Binding-site contacts:
Ligand atom O contacts residue GLN123 of chain 1.B at 3.5 Å.
Ligand atom CB contacts residue ASN127 of chain 1.B at 3.6 Å.
Ligand atom CB contacts residue ASP31 of chain 1.B at 3.4 Å.
Ligand atom OD1 contacts residue ASN127 of chain 1.B at 3.5 Å.
Ligand atom CZ contacts residue ASN38 of chain 1.B at 3.4 Å.
Ligand atom CD2 contacts residue GLY126 of chain 1.B at 3.5 Å.
Ligand atom CG contacts residue ASN127 of chain 1.B at 3.5 Å.
Ligand atom OD2 contacts residue ILE128 of chain 1.B at 3.2 Å (h-bond).
Ligand atom O contacts residue SER124 of chain 1.B at 3.0 Å (h-bond).
Ligand atom NH2 contacts residue ASP28 of chain 1.B at 2.8 Å (salt-bridge).
Ligand atom CB contacts residue GLY126 of chain 1.B at 3.4 Å.
Ligand atom CZ contacts residue ASP31 of chain 1.B at 3.4 Å.
Ligand atom OG contacts residue GLY126 of chain 1.B at 3.1 Å (h-bond).
Ligand atom CZ contacts residue ASP28 of chain 1.B at 3.6 Å.
Ligand atom C contacts residue GLY126 of chain 1.B at 3.5 Å.
Ligand atom CA contacts residue GLY126 of chain 1.B at 3.4 Å.
Ligand atom CE1 contacts residue ASN38 of chain 1.B at 3.5 Å.
Ligand atom CG contacts residue ILE128 of chain 1.B at 3.5 Å (hydrophobic).
Ligand atom N contacts residue GLY126 of chain 1.B at 2.7 Å (h-bond).
Ligand atom NH2 contacts residue ASP31 of chain 1.B at 3.1 Å (salt-bridge).
Ligand atom OD2 contacts residue ASN127 of chain 1.B at 3.4 Å.
Ligand atom CG contacts residue ILE128 of chain 1.B at 3.3 Å (hydrophobic).
Ligand atom CG contacts residue THR109 of chain 1.B at 3.6 Å.
Ligand atom CB contacts residue PHE122 of chain 1.B at 3.3 Å (hydrophobic).
Ligand atom OD1 contacts residue ILE128 of chain 1.B at 2.8 Å (h-bond).
Ligand atom OG contacts residue ASP31 of chain 1.B at 2.6 Å (salt-bridge).
Ligand atom CB contacts residue ASN127 of chain 1.B at 3.6 Å.
Ligand atom CD2 contacts residue ARG121 of chain 1.B at 3.3 Å.
Ligand atom NE contacts residue ASP31 of chain 1.B at 2.8 Å (salt-bridge).
Ligand atom O contacts residue PHE122 of chain 1.B at 3.3 Å.
Ligand atom NH1 contacts residue ASP28 of chain 1.B at 3.5 Å (salt-bridge).
Ligand atom CZ contacts residue PHE122 of chain 1.B at 3.6 Å (hydrophobic).
Ligand atom OD2 contacts residue THR129 of chain 1.B at 3.0 Å (h-bond).
Ligand atom OG contacts residue TYR86 of chain 1.B at 3.1 Å.
Ligand atom CB contacts residue GLY126 of chain 1.B at 3.5 Å.
Ligand atom C contacts residue GLN123 of chain 1.B at 3.6 Å.
Ligand atom O contacts residue LEU125 of chain 1.B at 2.9 Å (h-bond).
Ligand atom O contacts residue GLN123 of chain 1.B at 2.9 Å (h-bond).
Ligand atom CB contacts residue ASP31 of chain 1.B at 3.6 Å.
Ligand atom OG contacts residue GLN123 of chain 1.B at 3.0 Å (h-bond).

Sequence of chain 1.B:
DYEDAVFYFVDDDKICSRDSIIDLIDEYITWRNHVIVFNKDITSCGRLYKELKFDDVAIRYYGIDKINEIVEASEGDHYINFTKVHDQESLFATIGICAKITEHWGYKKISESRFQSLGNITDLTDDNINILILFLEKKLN

A protein and the small-molecule ligand that binds it are described below.
Small molecule (SMILES): NC(N)=NCCC[C@@H](C=O)NC(=O)[C@H](CC(=O)O)NC(=O)[C@H](CO)NC(=O)[C@H](Cc1ccccc1)NC(=O)[C@H](Cc1ccccc1)NC(=O)[C@H](CO)NC(=O)[C@@H](N)CO